Sequence of chain 1.A:
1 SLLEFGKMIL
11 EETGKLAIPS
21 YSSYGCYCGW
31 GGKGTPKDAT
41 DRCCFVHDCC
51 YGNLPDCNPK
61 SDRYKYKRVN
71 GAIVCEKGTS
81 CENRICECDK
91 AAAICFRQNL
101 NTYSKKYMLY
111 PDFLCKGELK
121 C

Binding-site contacts:
Ligand atom O contacts residue PHE5 of chain 1.A at 3.5 Å.
Ligand atom CD contacts residue LEU3 of chain 1.A at 3.9 Å (hydrophobic).
Ligand atom CA contacts residue ILE18 of chain 1.A at 3.3 Å (hydrophobic).
Ligand atom N contacts residue LEU2 of chain 1.A at 3.8 Å.
Ligand atom CB contacts residue TYR21 of chain 1.A at 3.2 Å (hydrophobic).
Ligand atom O contacts residue ALA17 of chain 1.A at 3.6 Å.
Ligand atom CG contacts residue ALA17 of chain 1.A at 3.8 Å (hydrophobic).
Ligand atom O contacts residue LEU2 of chain 1.A at 3.2 Å.
Ligand atom C contacts residue ILE18 of chain 1.A at 3.3 Å (hydrophobic).
Ligand atom CD contacts residue GLY6 of chain 1.A at 3.6 Å.
Ligand atom N contacts residue ALA17 of chain 1.A at 3.8 Å.
Ligand atom CA contacts residue LEU2 of chain 1.A at 3.7 Å (hydrophobic).
Ligand atom O contacts residue ILE9 of chain 1.A at 3.7 Å.
Ligand atom C contacts residue LEU2 of chain 1.A at 3.4 Å (hydrophobic).
Ligand atom NE contacts residue GLY6 of chain 1.A at 3.7 Å.
Ligand atom CA contacts residue LEU2 of chain 1.A at 3.8 Å (hydrophobic).
Ligand atom CB contacts residue ILE9 of chain 1.A at 3.6 Å (hydrophobic).
Ligand atom O contacts residue LEU2 of chain 1.A at 3.3 Å (h-bond).
Ligand atom C contacts residue PHE5 of chain 1.A at 3.0 Å (hydrophobic).
Ligand atom O contacts residue GLY6 of chain 1.A at 3.1 Å (h-bond).
Ligand atom C contacts residue ALA17 of chain 1.A at 3.9 Å (hydrophobic).
Ligand atom N contacts residue LEU2 of chain 1.A at 3.2 Å.
Ligand atom CG contacts residue GLY6 of chain 1.A at 3.9 Å.
Ligand atom C contacts residue LEU2 of chain 1.A at 3.8 Å (hydrophobic).
Ligand atom CB contacts residue ILE18 of chain 1.A at 3.0 Å (hydrophobic).
Ligand atom C contacts residue ILE18 of chain 1.A at 3.7 Å (hydrophobic).
Ligand atom CB contacts residue ALA17 of chain 1.A at 3.8 Å (hydrophobic).
Ligand atom CG2 contacts residue LEU2 of chain 1.A at 3.2 Å (hydrophobic).
Ligand atom C contacts residue LEU2 of chain 1.A at 3.7 Å (hydrophobic).
Ligand atom C contacts residue ILE9 of chain 1.A at 3.1 Å (hydrophobic).
Ligand atom N contacts residue ILE18 of chain 1.A at 3.6 Å.
Ligand atom NE contacts residue ALA17 of chain 1.A at 3.8 Å.
Ligand atom CG contacts residue LEU2 of chain 1.A at 3.4 Å (hydrophobic).
Ligand atom NH1 contacts residue LEU3 of chain 1.A at 3.4 Å.
Ligand atom OG contacts residue TYR21 of chain 1.A at 3.1 Å (h-bond).
Ligand atom CD contacts residue LEU2 of chain 1.A at 3.4 Å (hydrophobic).
Ligand atom O contacts residue ILE18 of chain 1.A at 3.2 Å.
Ligand atom N contacts residue ILE18 of chain 1.A at 3.2 Å.
Ligand atom OG contacts residue PHE5 of chain 1.A at 3.8 Å.
Ligand atom N contacts residue ILE18 of chain 1.A at 3.4 Å.

This protein binds this small molecule.
Small molecule (SMILES): CC[C@H](C)[C@H](NC(=O)[C@H](C)N)C(=O)N[C@@H](CCCN=C(N)N)C(=O)N[C@H](C=O)CO